Binding-site contacts:
Ligand atom O6 contacts residue ALA151 of chain 1.A at 3.0 Å (h-bond).
Ligand atom O2A contacts residue THR25 of chain 1.A at 2.7 Å (h-bond).
Ligand atom O2B contacts residue GLY22 of chain 1.A at 3.3 Å (h-bond).
Ligand atom O2G contacts residue GLY68 of chain 1.A at 2.8 Å (h-bond).
Ligand atom PB contacts residue MG1 of chain 1.E at 3.2 Å.
Ligand atom N3B contacts residue MG1 of chain 1.E at 3.4 Å.
Ligand atom O2G contacts residue LYS23 of chain 1.A at 2.3 Å (salt-bridge).
Ligand atom N1 contacts residue LYS152 of chain 1.A at 3.5 Å.
Ligand atom O3A contacts residue GLY22 of chain 1.A at 3.1 Å (h-bond).
Ligand atom N2 contacts residue ASP125 of chain 1.A at 3.1 Å (salt-bridge).
Ligand atom O2B contacts residue THR21 of chain 1.A at 3.3 Å (h-bond).
Ligand atom C6 contacts residue LYS123 of chain 1.A at 3.6 Å.
Ligand atom N2 contacts residue LYS152 of chain 1.A at 3.5 Å.
Ligand atom O3G contacts residue MG1 of chain 1.E at 2.0 Å.
Ligand atom O2B contacts residue GLY20 of chain 1.A at 3.6 Å (h-bond).
Ligand atom O1G contacts residue GLN69 of chain 1.A at 3.5 Å (h-bond).
Ligand atom O6 contacts residue SER150 of chain 1.A at 3.4 Å (h-bond).
Ligand atom O4' contacts residue LYS123 of chain 1.A at 3.1 Å (salt-bridge).
Ligand atom O2B contacts residue LYS23 of chain 1.A at 3.0 Å (salt-bridge).
Ligand atom N7 contacts residue ASN122 of chain 1.A at 3.1 Å (h-bond).
Ligand atom O2A contacts residue GLY22 of chain 1.A at 3.5 Å.
Ligand atom O3' contacts residue LYS37 of chain 1.A at 2.8 Å (salt-bridge).
Ligand atom O3G contacts residue THR42 of chain 1.A at 2.7 Å (h-bond).
Ligand atom N2 contacts residue ILE126 of chain 1.A at 3.4 Å.
Ligand atom O1B contacts residue MG1 of chain 1.E at 2.0 Å.
Ligand atom PG contacts residue MG1 of chain 1.E at 3.1 Å.
Ligand atom O6 contacts residue ASN122 of chain 1.A at 3.2 Å (h-bond).
Ligand atom O1B contacts residue THR24 of chain 1.A at 2.9 Å (h-bond).
Ligand atom O2A contacts residue THR24 of chain 1.A at 3.2 Å (h-bond).
Ligand atom O6 contacts residue ASP125 of chain 1.A at 3.5 Å (salt-bridge).
Ligand atom O2B contacts residue ASP18 of chain 1.A at 3.6 Å (salt-bridge).
Ligand atom O2' contacts residue LYS37 of chain 1.A at 3.5 Å.
Ligand atom N3B contacts residue TYR39 of chain 1.A at 3.2 Å.
Ligand atom N1 contacts residue ASP125 of chain 1.A at 2.9 Å (salt-bridge).
Ligand atom O6 contacts residue LYS152 of chain 1.A at 3.3 Å (salt-bridge).
Ligand atom O2' contacts residue GLU36 of chain 1.A at 2.7 Å (salt-bridge).
Ligand atom O1A contacts residue TYR39 of chain 1.A at 3.5 Å.
Ligand atom O1G contacts residue TYR39 of chain 1.A at 2.7 Å (h-bond).
Ligand atom O5' contacts residue THR25 of chain 1.A at 3.4 Å (h-bond).
Ligand atom N3B contacts residue GLY20 of chain 1.A at 3.0 Å (h-bond).

Sequence of chain 1.A:
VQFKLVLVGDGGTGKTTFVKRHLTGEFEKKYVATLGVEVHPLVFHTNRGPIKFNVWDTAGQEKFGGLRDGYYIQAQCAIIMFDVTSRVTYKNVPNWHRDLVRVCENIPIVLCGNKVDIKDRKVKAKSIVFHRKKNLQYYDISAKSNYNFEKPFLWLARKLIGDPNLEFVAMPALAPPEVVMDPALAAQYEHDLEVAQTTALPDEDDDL

A protein and the small-molecule ligand that binds it are described below.
Small molecule (SMILES): Nc1nc2c(ncn2[C@@H]2O[C@H](CO[P](=O)(O)O[P](=O)(O)NP(=O)(O)O)[C@@H](O)[C@H]2O)c(=O)[nH]1